Binding-site contacts:
Ligand atom C8 contacts residue ASN362 of chain 1.A at 3.9 Å.
Ligand atom C4 contacts residue ASN362 of chain 1.A at 4.2 Å.
Ligand atom C1 contacts residue ASN362 of chain 1.A at 1.4 Å.
Ligand atom N2 contacts residue GLN611 of chain 1.A at 2.9 Å (h-bond).
Ligand atom C2 contacts residue ASN362 of chain 1.A at 2.5 Å.
Ligand atom O5 contacts residue ILE363 of chain 1.A at 3.3 Å.
Ligand atom C7 contacts residue ASN362 of chain 1.A at 3.2 Å.
Ligand atom N2 contacts residue ASN362 of chain 1.A at 3.0 Å (h-bond).
Ligand atom C1 contacts residue GLN611 of chain 1.A at 4.0 Å.
Ligand atom C5 contacts residue ASN362 of chain 1.A at 3.6 Å.
Ligand atom O7 contacts residue PRO610 of chain 1.A at 4.1 Å.
Ligand atom O6 contacts residue ILE363 of chain 1.A at 4.0 Å.
Ligand atom C3 contacts residue ASN362 of chain 1.A at 3.8 Å.
Ligand atom O7 contacts residue LEU613 of chain 1.A at 4.1 Å.
Ligand atom O7 contacts residue ASN362 of chain 1.A at 3.4 Å.
Ligand atom O5 contacts residue ASN362 of chain 1.A at 2.4 Å (h-bond).
Ligand atom C7 contacts residue GLN611 of chain 1.A at 3.4 Å.
Ligand atom C2 contacts residue GLN611 of chain 1.A at 3.9 Å.
Ligand atom O7 contacts residue GLN611 of chain 1.A at 3.1 Å (h-bond).
Ligand atom C1 contacts residue ILE363 of chain 1.A at 3.9 Å (hydrophobic).
Ligand atom C3 contacts residue GLN611 of chain 1.A at 4.3 Å.

A protein and the small-molecule ligand that binds it are described below.
Small molecule (SMILES): CC(=O)N[C@@H]1[C@@H](O)[C@H](O)[C@@H](CO)O[C@H]1O

Sequence of chain 1.A:
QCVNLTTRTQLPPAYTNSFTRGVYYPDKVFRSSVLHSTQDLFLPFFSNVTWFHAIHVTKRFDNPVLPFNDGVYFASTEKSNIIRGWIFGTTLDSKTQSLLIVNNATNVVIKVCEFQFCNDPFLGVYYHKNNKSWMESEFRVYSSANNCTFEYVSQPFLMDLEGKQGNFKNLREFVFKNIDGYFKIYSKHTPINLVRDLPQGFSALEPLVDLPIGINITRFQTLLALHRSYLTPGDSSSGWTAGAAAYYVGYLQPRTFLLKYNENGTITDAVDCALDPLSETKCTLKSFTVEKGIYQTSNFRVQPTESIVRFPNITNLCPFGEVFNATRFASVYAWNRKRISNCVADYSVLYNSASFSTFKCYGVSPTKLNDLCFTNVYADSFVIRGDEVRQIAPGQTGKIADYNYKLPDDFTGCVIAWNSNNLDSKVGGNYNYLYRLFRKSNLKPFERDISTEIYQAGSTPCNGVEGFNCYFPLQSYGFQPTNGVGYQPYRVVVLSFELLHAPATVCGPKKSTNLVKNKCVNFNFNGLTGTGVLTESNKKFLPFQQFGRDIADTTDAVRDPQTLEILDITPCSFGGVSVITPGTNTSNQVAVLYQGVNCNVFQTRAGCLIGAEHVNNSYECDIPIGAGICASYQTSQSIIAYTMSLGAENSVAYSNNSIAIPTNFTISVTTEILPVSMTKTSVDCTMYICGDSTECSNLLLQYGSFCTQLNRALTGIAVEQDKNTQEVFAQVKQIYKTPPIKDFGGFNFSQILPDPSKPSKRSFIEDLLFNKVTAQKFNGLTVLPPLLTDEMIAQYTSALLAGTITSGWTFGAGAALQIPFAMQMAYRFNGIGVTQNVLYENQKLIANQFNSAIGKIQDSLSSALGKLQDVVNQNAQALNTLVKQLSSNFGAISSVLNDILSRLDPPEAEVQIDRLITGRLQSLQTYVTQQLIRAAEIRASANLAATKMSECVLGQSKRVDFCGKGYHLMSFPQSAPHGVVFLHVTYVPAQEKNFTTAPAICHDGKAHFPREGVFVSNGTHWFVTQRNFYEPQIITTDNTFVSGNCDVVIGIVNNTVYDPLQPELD